Sequence of chain 1.A:
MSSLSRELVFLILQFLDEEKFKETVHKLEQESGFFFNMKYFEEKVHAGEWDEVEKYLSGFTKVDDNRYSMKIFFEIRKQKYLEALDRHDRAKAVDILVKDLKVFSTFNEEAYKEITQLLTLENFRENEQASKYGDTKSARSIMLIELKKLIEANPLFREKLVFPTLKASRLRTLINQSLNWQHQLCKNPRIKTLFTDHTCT

Binding-site contacts:
Ligand atom N contacts residue ASN108 of chain 1.A at 3.9 Å.
Ligand atom CG contacts residue LEU150 of chain 1.A at 4.0 Å (hydrophobic).
Ligand atom OD1 contacts residue PHE104 of chain 1.A at 4.3 Å.
Ligand atom C contacts residue ALA111 of chain 1.A at 3.9 Å (hydrophobic).
Ligand atom CD1 contacts residue GLU146 of chain 1.A at 4.1 Å.
Ligand atom CZ contacts residue LYS71 of chain 1.A at 3.7 Å.
Ligand atom C contacts residue ASN108 of chain 1.A at 3.4 Å.
Ligand atom CB contacts residue LYS71 of chain 1.A at 4.0 Å.
Ligand atom N contacts residue ASN108 of chain 1.A at 3.5 Å (h-bond).
Ligand atom N contacts residue ALA111 of chain 1.A at 3.5 Å.
Ligand atom CA contacts residue ASN108 of chain 1.A at 4.2 Å.
Ligand atom ND2 contacts residue LYS71 of chain 1.A at 4.2 Å.
Ligand atom ND2 contacts residue PHE74 of chain 1.A at 3.8 Å.
Ligand atom CD2 contacts residue TYR68 of chain 1.A at 4.1 Å (hydrophobic).
Ligand atom CD1 contacts residue TYR68 of chain 1.A at 4.0 Å (hydrophobic).
Ligand atom C contacts residue LYS71 of chain 1.A at 4.4 Å.
Ligand atom CE1 contacts residue LYS71 of chain 1.A at 3.1 Å.
Ligand atom CD2 contacts residue LEU150 of chain 1.A at 3.6 Å (hydrophobic).
Ligand atom CG2 contacts residue LYS71 of chain 1.A at 3.9 Å.
Ligand atom N contacts residue ALA111 of chain 1.A at 3.3 Å.
Ligand atom CA contacts residue LYS71 of chain 1.A at 3.8 Å.
Ligand atom CD1 contacts residue LYS71 of chain 1.A at 3.5 Å.
Ligand atom CD2 contacts residue ALA153 of chain 1.A at 3.7 Å (hydrophobic).
Ligand atom CA contacts residue ALA111 of chain 1.A at 3.6 Å (hydrophobic).
Ligand atom CG contacts residue LYS71 of chain 1.A at 4.3 Å.
Ligand atom O contacts residue LYS71 of chain 1.A at 2.8 Å (salt-bridge).
Ligand atom O contacts residue ASN108 of chain 1.A at 3.3 Å (h-bond).
Ligand atom CD1 contacts residue ARG67 of chain 1.A at 3.7 Å.
Ligand atom CD1 contacts residue LYS149 of chain 1.A at 4.3 Å.
Ligand atom C contacts residue LYS71 of chain 1.A at 4.0 Å.
Ligand atom CB contacts residue ARG67 of chain 1.A at 4.3 Å.
Ligand atom O contacts residue LYS71 of chain 1.A at 3.8 Å.
Ligand atom O contacts residue PHE74 of chain 1.A at 3.9 Å.
Ligand atom CG2 contacts residue ARG67 of chain 1.A at 3.3 Å.
Ligand atom CB contacts residue PHE74 of chain 1.A at 3.6 Å (hydrophobic).
Ligand atom CA contacts residue ASN108 of chain 1.A at 3.6 Å.
Ligand atom CD2 contacts residue LYS149 of chain 1.A at 3.6 Å.
Ligand atom N contacts residue LYS71 of chain 1.A at 3.9 Å.
Ligand atom OH contacts residue LYS71 of chain 1.A at 4.2 Å.
Ligand atom CG contacts residue PHE74 of chain 1.A at 4.0 Å (hydrophobic).

A protein and the small-molecule ligand that binds it are described below.
Small molecule (SMILES): CC[C@H](C)[C@H](NC(=O)[C@H](C)NC(=O)[C@H](CC(N)=O)NC(=O)[C@@H](N)CC(=O)O)C(=O)N[C@@H](Cc1ccc(O)cc1)C(=O)N[C@@H](CC(C)C)C(=O)N[C@H](C=O)CC(=O)O